A protein and the small-molecule ligand that binds it are described below.
Small molecule (SMILES): [H]/N=C(/N)NCCCCNCCCN

Binding-site contacts:
Ligand atom C9 contacts residue GLU111 of chain 1.A at 2.7 Å.
Ligand atom NH1 contacts residue GLU32 of chain 1.A at 2.7 Å (salt-bridge).
Ligand atom C9 contacts residue ASP184 of chain 1.A at 3.4 Å.
Ligand atom NE contacts residue PHE254 of chain 1.A at 3.8 Å.
Ligand atom N contacts residue ASP184 of chain 1.A at 3.0 Å (salt-bridge).
Ligand atom C7 contacts residue GLN77 of chain 1.A at 3.0 Å.
Ligand atom CD contacts residue TYR256 of chain 1.A at 3.9 Å (hydrophobic).
Ligand atom N contacts residue TYR86 of chain 1.A at 3.3 Å (h-bond).
Ligand atom NH1 contacts residue ILE76 of chain 1.A at 2.9 Å (h-bond).
Ligand atom CA contacts residue LEU185 of chain 1.A at 2.9 Å (hydrophobic).
Ligand atom NE contacts residue ASP187 of chain 1.A at 3.8 Å.
Ligand atom CD contacts residue ASP187 of chain 1.A at 3.0 Å.
Ligand atom CG contacts residue GLN77 of chain 1.A at 3.6 Å.
Ligand atom NH2 contacts residue TYR189 of chain 1.A at 3.2 Å (h-bond).
Ligand atom C9 contacts residue HIS87 of chain 1.A at 3.4 Å.
Ligand atom CA contacts residue GLN77 of chain 1.A at 3.2 Å.
Ligand atom CG contacts residue ILE76 of chain 1.A at 3.8 Å (hydrophobic).
Ligand atom NE contacts residue ILE76 of chain 1.A at 3.0 Å (h-bond).
Ligand atom N contacts residue GLN77 of chain 1.A at 3.5 Å (h-bond).
Ligand atom CA contacts residue GLN219 of chain 1.A at 3.7 Å.
Ligand atom CZ contacts residue ILE76 of chain 1.A at 3.4 Å (hydrophobic).
Ligand atom C9 contacts residue GLN77 of chain 1.A at 3.7 Å.
Ligand atom C8 contacts residue TYR86 of chain 1.A at 3.4 Å (hydrophobic).
Ligand atom NH1 contacts residue PHE254 of chain 1.A at 3.6 Å.
Ligand atom N10 contacts residue GLU111 of chain 1.A at 2.8 Å (salt-bridge).
Ligand atom C8 contacts residue GLU111 of chain 1.A at 3.6 Å.
Ligand atom C7 contacts residue MTA1 of chain 1.E at 3.3 Å.
Ligand atom NH2 contacts residue TYR256 of chain 1.A at 3.2 Å (h-bond).
Ligand atom C7 contacts residue ASP184 of chain 1.A at 3.6 Å.
Ligand atom CG contacts residue PHE254 of chain 1.A at 3.8 Å (hydrophobic).
Ligand atom C8 contacts residue ASP184 of chain 1.A at 3.5 Å.
Ligand atom C8 contacts residue GLN77 of chain 1.A at 2.8 Å.
Ligand atom NH2 contacts residue TYR75 of chain 1.A at 3.5 Å.
Ligand atom N10 contacts residue ASP184 of chain 1.A at 2.8 Å (salt-bridge).
Ligand atom N10 contacts residue TYR86 of chain 1.A at 3.7 Å.
Ligand atom C9 contacts residue MTA1 of chain 1.E at 3.2 Å.
Ligand atom NH2 contacts residue ASP187 of chain 1.A at 3.0 Å (salt-bridge).
Ligand atom N contacts residue LEU185 of chain 1.A at 3.4 Å (h-bond).
Ligand atom N10 contacts residue HIS87 of chain 1.A at 2.1 Å (h-bond).
Ligand atom CZ contacts residue ASP187 of chain 1.A at 3.8 Å.

Sequence of chain 1.A:
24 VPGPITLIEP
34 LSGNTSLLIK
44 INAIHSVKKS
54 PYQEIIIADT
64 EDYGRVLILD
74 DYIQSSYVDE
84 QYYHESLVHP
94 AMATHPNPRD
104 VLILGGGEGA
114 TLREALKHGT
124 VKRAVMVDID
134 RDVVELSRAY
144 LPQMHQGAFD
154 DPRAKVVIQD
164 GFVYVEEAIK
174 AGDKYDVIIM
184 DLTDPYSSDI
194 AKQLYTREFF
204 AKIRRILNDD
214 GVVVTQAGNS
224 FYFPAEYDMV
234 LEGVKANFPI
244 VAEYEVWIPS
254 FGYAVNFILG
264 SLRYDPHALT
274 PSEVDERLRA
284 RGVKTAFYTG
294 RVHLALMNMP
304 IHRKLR